Binding-site contacts:
Ligand atom C2 contacts residue GLU188 of chain 1.A at 3.8 Å.
Ligand atom O4 contacts residue ALA209 of chain 1.A at 3.8 Å.
Ligand atom C1 contacts residue ASP212 of chain 1.A at 3.7 Å.
Ligand atom O4 contacts residue MG1 of chain 1.K at 4.2 Å.
Ligand atom O4 contacts residue ARG87 of chain 1.A at 4.4 Å.
Ligand atom C1 contacts residue ALA209 of chain 1.A at 3.6 Å (hydrophobic).
Ligand atom O4 contacts residue THR244 of chain 1.A at 3.5 Å (h-bond).
Ligand atom O3 contacts residue ALA209 of chain 1.A at 3.3 Å.
Ligand atom O4 contacts residue MET276 of chain 1.A at 4.2 Å.
Ligand atom C2 contacts residue LYS186 of chain 1.A at 3.6 Å.
Ligand atom O4 contacts residue MET207 of chain 1.A at 4.1 Å.
Ligand atom C2 contacts residue ALA209 of chain 1.A at 3.7 Å (hydrophobic).
Ligand atom O2 contacts residue ASP212 of chain 1.A at 4.2 Å.
Ligand atom O3 contacts residue ASP212 of chain 1.A at 3.6 Å.
Ligand atom O2 contacts residue ALA209 of chain 1.A at 4.3 Å.
Ligand atom O2 contacts residue LYS186 of chain 1.A at 2.7 Å (salt-bridge).
Ligand atom O1 contacts residue GLY211 of chain 1.A at 3.9 Å.
Ligand atom C1 contacts residue MG1 of chain 1.K at 2.9 Å.
Ligand atom O3 contacts residue GLY211 of chain 1.A at 2.8 Å (h-bond).
Ligand atom C1 contacts residue GLY211 of chain 1.A at 3.9 Å.
Ligand atom C1 contacts residue THR244 of chain 1.A at 3.7 Å.
Ligand atom O1 contacts residue GLU188 of chain 1.A at 3.0 Å (salt-bridge).
Ligand atom O1 contacts residue ASP212 of chain 1.A at 2.7 Å (salt-bridge).
Ligand atom O4 contacts residue LYS186 of chain 1.A at 3.8 Å.
Ligand atom C1 contacts residue GLU188 of chain 1.A at 3.5 Å.
Ligand atom O2 contacts residue GLU188 of chain 1.A at 3.4 Å (salt-bridge).
Ligand atom O2 contacts residue ARG87 of chain 1.A at 4.4 Å.
Ligand atom O1 contacts residue MG1 of chain 1.K at 2.2 Å.
Ligand atom C2 contacts residue THR244 of chain 1.A at 4.0 Å.
Ligand atom O3 contacts residue MG1 of chain 1.K at 4.2 Å.
Ligand atom O1 contacts residue ALA209 of chain 1.A at 4.2 Å.
Ligand atom O3 contacts residue THR244 of chain 1.A at 2.8 Å (h-bond).
Ligand atom O2 contacts residue MG1 of chain 1.K at 2.2 Å.
Ligand atom O3 contacts residue ARG210 of chain 1.A at 3.6 Å.
Ligand atom C2 contacts residue MG1 of chain 1.K at 3.0 Å.

The small molecule below binds the protein below.
Small molecule (SMILES): O=C([O-])C(=O)[O-]

Sequence of chain 1.A:
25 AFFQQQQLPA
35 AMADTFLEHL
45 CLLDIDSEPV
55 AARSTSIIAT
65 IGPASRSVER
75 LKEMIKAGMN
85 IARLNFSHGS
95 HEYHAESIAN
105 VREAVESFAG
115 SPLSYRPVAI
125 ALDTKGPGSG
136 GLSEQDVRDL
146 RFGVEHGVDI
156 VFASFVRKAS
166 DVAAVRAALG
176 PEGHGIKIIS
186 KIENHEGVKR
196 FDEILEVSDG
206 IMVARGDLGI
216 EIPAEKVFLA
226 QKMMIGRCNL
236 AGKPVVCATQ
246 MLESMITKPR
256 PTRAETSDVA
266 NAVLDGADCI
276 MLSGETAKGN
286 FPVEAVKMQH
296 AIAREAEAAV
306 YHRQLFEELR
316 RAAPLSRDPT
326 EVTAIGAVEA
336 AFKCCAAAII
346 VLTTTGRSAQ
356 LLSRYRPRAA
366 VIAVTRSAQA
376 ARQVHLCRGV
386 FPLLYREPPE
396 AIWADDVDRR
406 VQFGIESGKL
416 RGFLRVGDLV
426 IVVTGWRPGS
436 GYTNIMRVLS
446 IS